Binding-site contacts:
Ligand atom C14 contacts residue HEM1 of chain 1.J at 3.8 Å.
Ligand atom C2' contacts residue GOL1 of chain 1.O at 3.9 Å.
Ligand atom C5' contacts residue TYR438 of chain 1.B at 3.4 Å (hydrophobic).
Ligand atom F7' contacts residue TRP37 of chain 1.A at 3.2 Å.
Ligand atom N19 contacts residue HEM1 of chain 1.J at 2.4 Å (h-bond).
Ligand atom C12 contacts residue GLU324 of chain 1.B at 3.8 Å.
Ligand atom C3' contacts residue LEU68 of chain 1.B at 3.8 Å (hydrophobic).
Ligand atom N13 contacts residue VAL299 of chain 1.B at 3.4 Å.
Ligand atom C14 contacts residue VAL299 of chain 1.B at 3.8 Å (hydrophobic).
Ligand atom C04 contacts residue PRO297 of chain 1.B at 3.6 Å (hydrophobic).
Ligand atom C6' contacts residue HEM1 of chain 1.J at 3.9 Å.
Ligand atom C16 contacts residue VAL299 of chain 1.B at 4.0 Å (hydrophobic).
Ligand atom C15 contacts residue GLN210 of chain 1.B at 3.5 Å.
Ligand atom C16 contacts residue PRO297 of chain 1.B at 3.9 Å (hydrophobic).
Ligand atom C18 contacts residue HEM1 of chain 1.J at 3.0 Å.
Ligand atom C20 contacts residue HEM1 of chain 1.J at 3.4 Å.
Ligand atom C4' contacts residue LEU68 of chain 1.B at 3.4 Å (hydrophobic).
Ligand atom C22 contacts residue HEM1 of chain 1.J at 4.0 Å.
Ligand atom C1' contacts residue TYR438 of chain 1.B at 4.1 Å (hydrophobic).
Ligand atom N03 contacts residue VAL299 of chain 1.B at 3.8 Å.
Ligand atom C16 contacts residue GLN210 of chain 1.B at 3.7 Å.
Ligand atom N13 contacts residue HEM1 of chain 1.J at 4.0 Å.
Ligand atom N01 contacts residue HEM1 of chain 1.J at 1.9 Å.
Ligand atom C6' contacts residue TYR438 of chain 1.B at 3.4 Å (hydrophobic).
Ligand atom N03 contacts residue HEM1 of chain 1.J at 4.0 Å.
Ligand atom C1' contacts residue VAL67 of chain 1.B at 4.0 Å (hydrophobic).
Ligand atom C5' contacts residue LEU68 of chain 1.B at 3.9 Å (hydrophobic).
Ligand atom N11 contacts residue PRO297 of chain 1.B at 3.5 Å.
Ligand atom C17 contacts residue HEM1 of chain 1.J at 2.9 Å.
Ligand atom C12 contacts residue VAL299 of chain 1.B at 3.3 Å (hydrophobic).
Ligand atom C22 contacts residue TRP410 of chain 1.B at 3.8 Å (hydrophobic).
Ligand atom C04 contacts residue PHE316 of chain 1.B at 4.0 Å (hydrophobic).
Ligand atom C05 contacts residue PHE316 of chain 1.B at 3.9 Å (hydrophobic).
Ligand atom N11 contacts residue VAL299 of chain 1.B at 3.6 Å.
Ligand atom C22 contacts residue GOL1 of chain 1.O at 3.6 Å.
Ligand atom C2' contacts residue VAL67 of chain 1.B at 3.9 Å (hydrophobic).
Ligand atom C05 contacts residue HEM1 of chain 1.J at 2.9 Å.
Ligand atom C17 contacts residue ACT1 of chain 1.N at 3.9 Å.
Ligand atom N13 contacts residue GLU324 of chain 1.B at 3.9 Å.
Ligand atom C02 contacts residue HEM1 of chain 1.J at 3.0 Å.

A protein and the small-molecule ligand that binds it are described below.
Small molecule (SMILES): Fc1cccc(CCCNCCc2ccnc(-n3ccnc3)n2)c1

Sequence of chain 1.A:
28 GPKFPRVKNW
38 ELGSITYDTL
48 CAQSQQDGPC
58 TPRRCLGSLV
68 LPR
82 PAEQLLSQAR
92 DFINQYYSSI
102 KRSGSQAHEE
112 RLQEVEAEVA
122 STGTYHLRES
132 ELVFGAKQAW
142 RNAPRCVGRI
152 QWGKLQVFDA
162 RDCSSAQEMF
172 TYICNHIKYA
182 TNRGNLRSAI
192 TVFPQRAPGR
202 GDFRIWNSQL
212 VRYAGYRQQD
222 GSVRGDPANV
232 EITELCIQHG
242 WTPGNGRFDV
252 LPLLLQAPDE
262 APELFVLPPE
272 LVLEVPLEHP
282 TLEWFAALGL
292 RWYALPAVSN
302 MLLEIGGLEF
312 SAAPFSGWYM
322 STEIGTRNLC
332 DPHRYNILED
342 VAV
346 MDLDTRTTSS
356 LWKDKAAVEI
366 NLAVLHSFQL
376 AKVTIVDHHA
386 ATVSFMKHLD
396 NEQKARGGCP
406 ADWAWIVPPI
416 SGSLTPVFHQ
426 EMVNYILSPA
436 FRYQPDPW

Sequence of chain 1.B:
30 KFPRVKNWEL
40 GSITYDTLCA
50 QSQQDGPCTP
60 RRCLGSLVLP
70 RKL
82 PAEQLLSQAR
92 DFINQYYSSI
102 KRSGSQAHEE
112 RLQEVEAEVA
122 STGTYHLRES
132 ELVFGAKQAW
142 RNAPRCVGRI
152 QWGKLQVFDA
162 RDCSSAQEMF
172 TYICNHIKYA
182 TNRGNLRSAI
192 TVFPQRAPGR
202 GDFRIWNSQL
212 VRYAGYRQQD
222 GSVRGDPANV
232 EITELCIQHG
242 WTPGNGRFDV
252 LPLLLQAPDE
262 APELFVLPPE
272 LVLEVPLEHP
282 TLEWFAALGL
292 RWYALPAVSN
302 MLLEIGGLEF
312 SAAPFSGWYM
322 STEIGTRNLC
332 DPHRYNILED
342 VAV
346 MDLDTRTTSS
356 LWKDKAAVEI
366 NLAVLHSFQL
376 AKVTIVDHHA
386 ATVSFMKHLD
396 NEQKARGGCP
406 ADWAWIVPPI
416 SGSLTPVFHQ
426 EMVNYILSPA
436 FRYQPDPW